Binding-site contacts:
Ligand atom C5 contacts residue TRP116 of chain 1.A at 3.4 Å (hydrophobic).
Ligand atom O4 contacts residue ASN194 of chain 1.A at 2.7 Å (h-bond).
Ligand atom O1' contacts residue TYR375 of chain 1.A at 3.3 Å.
Ligand atom C4 contacts residue ASN194 of chain 1.A at 3.6 Å.
Ligand atom C2 contacts residue PHE250 of chain 1.A at 4.3 Å (hydrophobic).
Ligand atom O1' contacts residue THR37 of chain 1.A at 3.6 Å.
Ligand atom O1' contacts residue FMN1 of chain 1.E at 4.0 Å.
Ligand atom C2 contacts residue FMN1 of chain 1.E at 3.5 Å.
Ligand atom C6 contacts residue THR37 of chain 1.A at 3.4 Å.
Ligand atom C2 contacts residue TYR196 of chain 1.A at 4.2 Å (hydrophobic).
Ligand atom C5 contacts residue TYR196 of chain 1.A at 3.5 Å (hydrophobic).
Ligand atom C3 contacts residue PHE250 of chain 1.A at 4.3 Å (hydrophobic).
Ligand atom O4 contacts residue FMN1 of chain 1.E at 2.9 Å.
Ligand atom C6 contacts residue TRP116 of chain 1.A at 3.7 Å (hydrophobic).
Ligand atom C1 contacts residue THR37 of chain 1.A at 4.4 Å.
Ligand atom C1 contacts residue TYR196 of chain 1.A at 4.0 Å (hydrophobic).
Ligand atom C6 contacts residue FMN1 of chain 1.E at 3.3 Å.
Ligand atom C6 contacts residue TYR196 of chain 1.A at 3.6 Å (hydrophobic).
Ligand atom C3 contacts residue ASN194 of chain 1.A at 3.5 Å.
Ligand atom C5 contacts residue FMN1 of chain 1.E at 3.2 Å.
Ligand atom O1' contacts residue PHE296 of chain 1.A at 4.3 Å.
Ligand atom C3 contacts residue FMN1 of chain 1.E at 3.3 Å.
Ligand atom C5 contacts residue THR37 of chain 1.A at 3.8 Å.
Ligand atom C1' contacts residue FMN1 of chain 1.E at 3.7 Å.
Ligand atom C1 contacts residue FMN1 of chain 1.E at 3.4 Å.
Ligand atom C2 contacts residue PRO295 of chain 1.A at 4.0 Å (hydrophobic).
Ligand atom C3 contacts residue PRO295 of chain 1.A at 4.4 Å (hydrophobic).
Ligand atom O4 contacts residue HIS191 of chain 1.A at 2.7 Å (h-bond).
Ligand atom C4 contacts residue FMN1 of chain 1.E at 3.3 Å.
Ligand atom O4 contacts residue TYR196 of chain 1.A at 3.2 Å.
Ligand atom C1' contacts residue THR37 of chain 1.A at 4.4 Å.
Ligand atom C3 contacts residue TYR196 of chain 1.A at 4.1 Å (hydrophobic).
Ligand atom C4 contacts residue HIS191 of chain 1.A at 3.9 Å.
Ligand atom C1' contacts residue PHE296 of chain 1.A at 3.8 Å (hydrophobic).
Ligand atom C5 contacts residue HIS191 of chain 1.A at 4.4 Å.
Ligand atom C1' contacts residue TYR375 of chain 1.A at 3.3 Å (hydrophobic).
Ligand atom C4 contacts residue TYR196 of chain 1.A at 3.4 Å (hydrophobic).

Sequence of chain 1.A:
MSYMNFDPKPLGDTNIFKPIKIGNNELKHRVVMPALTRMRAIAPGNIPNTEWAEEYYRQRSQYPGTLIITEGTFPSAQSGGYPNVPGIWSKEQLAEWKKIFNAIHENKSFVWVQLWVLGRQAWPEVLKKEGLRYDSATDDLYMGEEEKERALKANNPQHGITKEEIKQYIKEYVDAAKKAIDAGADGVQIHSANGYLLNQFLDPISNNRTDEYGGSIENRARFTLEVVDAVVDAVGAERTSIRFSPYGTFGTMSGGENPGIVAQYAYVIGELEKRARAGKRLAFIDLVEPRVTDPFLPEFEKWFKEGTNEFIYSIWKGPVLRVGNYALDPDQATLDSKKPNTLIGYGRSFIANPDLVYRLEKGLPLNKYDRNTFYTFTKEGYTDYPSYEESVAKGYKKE

This protein binds this small molecule.
Small molecule (SMILES): O=Cc1ccc(O)cc1